Sequence of chain 1.B:
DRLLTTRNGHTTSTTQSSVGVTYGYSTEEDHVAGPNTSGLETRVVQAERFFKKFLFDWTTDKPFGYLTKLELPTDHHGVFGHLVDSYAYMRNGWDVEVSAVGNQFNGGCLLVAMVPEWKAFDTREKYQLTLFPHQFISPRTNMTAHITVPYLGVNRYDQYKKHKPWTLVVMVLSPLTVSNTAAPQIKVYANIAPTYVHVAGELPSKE

Sequence of chain 5.C:
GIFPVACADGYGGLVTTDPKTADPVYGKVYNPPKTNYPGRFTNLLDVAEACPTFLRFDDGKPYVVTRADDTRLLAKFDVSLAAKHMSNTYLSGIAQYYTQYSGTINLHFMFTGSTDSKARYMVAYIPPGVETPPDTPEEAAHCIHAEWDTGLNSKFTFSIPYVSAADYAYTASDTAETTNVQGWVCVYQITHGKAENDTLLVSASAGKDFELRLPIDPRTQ

Sequence of chain 1.A:
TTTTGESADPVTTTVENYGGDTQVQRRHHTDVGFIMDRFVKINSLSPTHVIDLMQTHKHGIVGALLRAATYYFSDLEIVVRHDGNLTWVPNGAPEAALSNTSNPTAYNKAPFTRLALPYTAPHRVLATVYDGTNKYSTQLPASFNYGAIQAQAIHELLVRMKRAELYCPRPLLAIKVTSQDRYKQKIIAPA

Binding-site contacts:
Ligand atom O1S contacts residue ASP59 of chain 5.C at 3.0 Å.
Ligand atom O3 contacts residue LYS193 of chain 1.A at 2.8 Å (salt-bridge).
Ligand atom C6 contacts residue ARG135 of chain 1.B at 3.8 Å.
Ligand atom O3S contacts residue THR134 of chain 1.B at 3.3 Å (h-bond).
Ligand atom N2 contacts residue ARG56 of chain 5.C at 3.9 Å.
Ligand atom S2 contacts residue ASN88 of chain 5.C at 4.0 Å.
Ligand atom O6S contacts residue ASN88 of chain 5.C at 3.9 Å.
Ligand atom O3S contacts residue LYS193 of chain 1.A at 3.1 Å (salt-bridge).
Ligand atom O2S contacts residue ASP58 of chain 5.C at 2.3 Å (salt-bridge).
Ligand atom O6 contacts residue LYS193 of chain 1.A at 3.5 Å.
Ligand atom C1 contacts residue ASP133 of chain 1.B at 4.0 Å.
Ligand atom O6B contacts residue LYS193 of chain 1.A at 4.1 Å.
Ligand atom C5 contacts residue ARG135 of chain 1.B at 4.1 Å.
Ligand atom S2 contacts residue ARG56 of chain 5.C at 3.4 Å (salt-bridge).
Ligand atom O6S contacts residue LYS193 of chain 1.A at 3.4 Å.
Ligand atom C4 contacts residue LYS193 of chain 1.A at 3.4 Å.
Ligand atom O2S contacts residue ASP59 of chain 5.C at 3.2 Å.
Ligand atom S2 contacts residue ARG135 of chain 1.B at 4.0 Å.
Ligand atom C5 contacts residue THR134 of chain 1.B at 3.9 Å.
Ligand atom S1 contacts residue ASP58 of chain 5.C at 3.7 Å.
Ligand atom O4 contacts residue THR195 of chain 1.A at 3.7 Å.
Ligand atom O6S contacts residue ARG56 of chain 5.C at 3.7 Å.
Ligand atom C3 contacts residue LYS193 of chain 1.A at 3.6 Å.
Ligand atom O5S contacts residue ASN88 of chain 5.C at 3.0 Å (h-bond).
Ligand atom C3 contacts residue ARG56 of chain 5.C at 3.9 Å.
Ligand atom O4S contacts residue ARG56 of chain 5.C at 2.5 Å (salt-bridge).
Ligand atom C6 contacts residue THR134 of chain 1.B at 3.5 Å.
Ligand atom O6S contacts residue ARG135 of chain 1.B at 3.7 Å.
Ligand atom O1 contacts residue ASP133 of chain 1.B at 4.1 Å.
Ligand atom O5 contacts residue LYS193 of chain 1.A at 3.6 Å.
Ligand atom O6 contacts residue ARG135 of chain 1.B at 3.6 Å.
Ligand atom S1 contacts residue ASP59 of chain 5.C at 3.7 Å.
Ligand atom O1S contacts residue ASP58 of chain 5.C at 4.1 Å.
Ligand atom O5 contacts residue ARG135 of chain 1.B at 3.2 Å.
Ligand atom O5S contacts residue ARG135 of chain 1.B at 3.6 Å.
Ligand atom O3 contacts residue ARG56 of chain 5.C at 3.9 Å.
Ligand atom O5S contacts residue ARG56 of chain 5.C at 3.6 Å (salt-bridge).
Ligand atom O3 contacts residue ASP59 of chain 5.C at 4.0 Å.
Ligand atom O2S contacts residue ARG56 of chain 5.C at 4.1 Å.
Ligand atom C2 contacts residue LYS193 of chain 1.A at 3.6 Å.

A protein and the small-molecule ligand that binds it are described below.
Small molecule (SMILES): O=C(O)[C@@H]1O[C@@H](O[C@H]2[C@H](O)[C@@H](NS(=O)(=O)O)[C@@H](O)O[C@@H]2COS(=O)(=O)O)[C@H](OS(=O)(=O)O)[C@@H](O)[C@@H]1O[C@H]1O[C@H](COS(=O)(=O)O)[C@@H](O)[C@H](O)[C@H]1NS(=O)(=O)O